Sequence of chain 1.A:
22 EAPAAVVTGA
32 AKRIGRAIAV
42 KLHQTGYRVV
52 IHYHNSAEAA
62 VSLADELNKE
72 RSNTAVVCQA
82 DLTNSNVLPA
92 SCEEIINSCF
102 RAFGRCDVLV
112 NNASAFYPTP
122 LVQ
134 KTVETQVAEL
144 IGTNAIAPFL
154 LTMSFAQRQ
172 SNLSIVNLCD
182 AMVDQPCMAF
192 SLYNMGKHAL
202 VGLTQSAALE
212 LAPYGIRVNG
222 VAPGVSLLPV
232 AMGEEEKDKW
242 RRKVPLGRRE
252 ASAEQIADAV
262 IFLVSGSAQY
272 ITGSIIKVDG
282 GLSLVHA

The protein below binds the small molecule below.
Small molecule (SMILES): CC1(C)N=C(N)N=C(N)N1c1ccc(Cl)c(Cl)c1

Binding-site contacts:
Ligand atom N4 contacts residue NAP1 of chain 1.E at 3.6 Å.
Ligand atom C11 contacts residue PHE117 of chain 1.A at 3.2 Å (hydrophobic).
Ligand atom N2 contacts residue PHE117 of chain 1.A at 3.8 Å.
Ligand atom C10 contacts residue LEU228 of chain 1.A at 3.9 Å (hydrophobic).
Ligand atom CL1 contacts residue VAL226 of chain 1.A at 3.8 Å.
Ligand atom C9 contacts residue PHE117 of chain 1.A at 3.2 Å (hydrophobic).
Ligand atom C2 contacts residue SER115 of chain 1.A at 3.9 Å.
Ligand atom N4 contacts residue PHE117 of chain 1.A at 3.9 Å.
Ligand atom N1 contacts residue NAP1 of chain 1.E at 2.7 Å (h-bond).
Ligand atom C11 contacts residue PRO230 of chain 1.A at 4.1 Å (hydrophobic).
Ligand atom C10 contacts residue ARG34 of chain 1.A at 3.2 Å.
Ligand atom N3 contacts residue NAP1 of chain 1.E at 2.9 Å (h-bond).
Ligand atom N2 contacts residue SER115 of chain 1.A at 2.9 Å (h-bond).
Ligand atom CL2 contacts residue TRP241 of chain 1.A at 3.8 Å.
Ligand atom N3 contacts residue TYR194 of chain 1.A at 3.5 Å (h-bond).
Ligand atom C1 contacts residue NAP1 of chain 1.E at 3.8 Å.
Ligand atom N1 contacts residue PHE117 of chain 1.A at 4.2 Å.
Ligand atom C8 contacts residue PHE117 of chain 1.A at 3.6 Å (hydrophobic).
Ligand atom CL2 contacts residue MET233 of chain 1.A at 3.8 Å.
Ligand atom C7 contacts residue PRO230 of chain 1.A at 4.2 Å (hydrophobic).
Ligand atom C3 contacts residue TYR194 of chain 1.A at 3.6 Å (hydrophobic).
Ligand atom C3 contacts residue PHE117 of chain 1.A at 3.9 Å (hydrophobic).
Ligand atom N5 contacts residue PHE117 of chain 1.A at 4.1 Å.
Ligand atom N3 contacts residue PHE117 of chain 1.A at 3.8 Å.
Ligand atom N3 contacts residue SER115 of chain 1.A at 4.0 Å.
Ligand atom C10 contacts residue PRO230 of chain 1.A at 4.0 Å (hydrophobic).
Ligand atom C3 contacts residue NAP1 of chain 1.E at 3.8 Å.
Ligand atom N4 contacts residue TYR194 of chain 1.A at 2.9 Å (h-bond).
Ligand atom CL1 contacts residue SER227 of chain 1.A at 4.0 Å.
Ligand atom N5 contacts residue NAP1 of chain 1.E at 4.2 Å.
Ligand atom CL1 contacts residue NAP1 of chain 1.E at 3.1 Å.
Ligand atom CL1 contacts residue LEU229 of chain 1.A at 3.5 Å.
Ligand atom C6 contacts residue PRO230 of chain 1.A at 4.0 Å (hydrophobic).
Ligand atom N2 contacts residue NAP1 of chain 1.E at 3.2 Å (h-bond).
Ligand atom C2 contacts residue NAP1 of chain 1.E at 3.4 Å.
Ligand atom C10 contacts residue NAP1 of chain 1.E at 3.3 Å.
Ligand atom N4 contacts residue ASP181 of chain 1.A at 3.7 Å.
Ligand atom C2 contacts residue PHE117 of chain 1.A at 3.7 Å (hydrophobic).
Ligand atom C6 contacts residue NAP1 of chain 1.E at 3.7 Å.
Ligand atom C5 contacts residue NAP1 of chain 1.E at 3.3 Å.